Sequence of chain 1.Y:
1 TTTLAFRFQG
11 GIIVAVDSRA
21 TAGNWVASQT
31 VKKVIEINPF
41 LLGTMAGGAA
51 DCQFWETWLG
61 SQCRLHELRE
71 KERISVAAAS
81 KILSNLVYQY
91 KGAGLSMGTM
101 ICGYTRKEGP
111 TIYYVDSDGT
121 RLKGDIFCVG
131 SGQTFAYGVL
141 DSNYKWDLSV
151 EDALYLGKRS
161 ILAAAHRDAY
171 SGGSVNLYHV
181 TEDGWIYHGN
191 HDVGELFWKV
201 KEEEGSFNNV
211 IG

Binding-site contacts:
Ligand atom O44 contacts residue THR1 of chain 1.Y at 2.2 Å (h-bond).
Ligand atom N37 contacts residue GLY47 of chain 1.Y at 2.8 Å (h-bond).
Ligand atom C43 contacts residue THR1 of chain 1.Y at 1.4 Å.
Ligand atom C15 contacts residue THR21 of chain 1.Y at 3.3 Å.
Ligand atom C34 contacts residue GLY47 of chain 1.Y at 3.7 Å.
Ligand atom O36 contacts residue THR21 of chain 1.Y at 3.1 Å (h-bond).
Ligand atom O44 contacts residue GLY47 of chain 1.Y at 3.2 Å (h-bond).
Ligand atom C18 contacts residue SER130 of chain 1.Z at 3.4 Å.
Ligand atom N10 contacts residue PRO127 of chain 1.Z at 3.7 Å.
Ligand atom C35 contacts residue GLY47 of chain 1.Y at 3.5 Å.
Ligand atom C39 contacts residue GLY47 of chain 1.Y at 3.6 Å.
Ligand atom C38 contacts residue THR1 of chain 1.Y at 2.3 Å.
Ligand atom C48 contacts residue ARG19 of chain 1.Y at 3.6 Å.
Ligand atom C21 contacts residue GLU132 of chain 1.Z at 3.5 Å.
Ligand atom C40 contacts residue GLY47 of chain 1.Y at 3.5 Å.
Ligand atom C45 contacts residue TYR170 of chain 1.Y at 3.7 Å (hydrophobic).
Ligand atom O47 contacts residue THR1 of chain 1.Y at 3.1 Å (h-bond).
Ligand atom N26 contacts residue THR21 of chain 1.Y at 2.8 Å (h-bond).
Ligand atom O47 contacts residue THR21 of chain 1.Y at 3.5 Å (h-bond).
Ligand atom O44 contacts residue MES1 of chain 1.QA at 3.1 Å (h-bond).
Ligand atom C27 contacts residue THR21 of chain 1.Y at 3.8 Å.
Ligand atom C46 contacts residue MES1 of chain 1.QA at 3.1 Å.
Ligand atom N14 contacts residue ASP126 of chain 1.Z at 3.4 Å (salt-bridge).
Ligand atom C45 contacts residue MES1 of chain 1.QA at 3.6 Å.
Ligand atom O13 contacts residue ALA22 of chain 1.Y at 3.8 Å.
Ligand atom N37 contacts residue THR1 of chain 1.Y at 3.6 Å.
Ligand atom C39 contacts residue THR1 of chain 1.Y at 2.7 Å.
Ligand atom C8 contacts residue ASP126 of chain 1.Z at 3.4 Å.
Ligand atom O36 contacts residue ALA20 of chain 1.Y at 3.3 Å.
Ligand atom C43 contacts residue LYS33 of chain 1.Y at 3.8 Å.
Ligand atom C45 contacts residue THR1 of chain 1.Y at 1.5 Å.
Ligand atom C24 contacts residue THR21 of chain 1.Y at 3.5 Å.
Ligand atom O44 contacts residue ALA46 of chain 1.Y at 3.8 Å.
Ligand atom N9 contacts residue PRO127 of chain 1.Z at 3.2 Å.
Ligand atom O25 contacts residue ALA49 of chain 1.Y at 3.0 Å (h-bond).
Ligand atom C46 contacts residue THR1 of chain 1.Y at 2.5 Å.
Ligand atom C48 contacts residue TYR170 of chain 1.Y at 3.1 Å (hydrophobic).
Ligand atom C48 contacts residue THR1 of chain 1.Y at 2.4 Å.
Ligand atom C27 contacts residue GLY47 of chain 1.Y at 3.3 Å.
Ligand atom O47 contacts residue TYR170 of chain 1.Y at 3.7 Å.

The small molecule below binds the protein below.
Small molecule (SMILES): CC(C)C[C@H](NC(=O)[C@H](Cc1ccccc1)NC(=O)[C@H](CCC1CCCCC1)NC(=O)[C@H](Cc1ccccc1)N=[N+]=[N-])[C@@H](O)[C@H](C)CO

Sequence of chain 1.Z:
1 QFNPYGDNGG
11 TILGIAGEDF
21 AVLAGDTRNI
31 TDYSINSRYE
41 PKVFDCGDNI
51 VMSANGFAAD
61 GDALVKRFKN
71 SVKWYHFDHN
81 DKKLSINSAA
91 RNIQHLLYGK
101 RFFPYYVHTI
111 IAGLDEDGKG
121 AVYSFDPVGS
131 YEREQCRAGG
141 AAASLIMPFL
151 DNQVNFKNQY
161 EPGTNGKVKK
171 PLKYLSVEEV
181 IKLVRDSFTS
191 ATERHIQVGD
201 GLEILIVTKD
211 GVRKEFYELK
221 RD